Binding-site contacts:
Ligand atom C26 contacts residue CYS172 of chain 1.A at 3.9 Å (hydrophobic).
Ligand atom C2 contacts residue THR171 of chain 1.A at 3.7 Å.
Ligand atom CL9 contacts residue CYS172 of chain 1.A at 3.7 Å.
Ligand atom C2 contacts residue GLY193 of chain 1.A at 3.3 Å.
Ligand atom C22 contacts residue HIS80 of chain 1.A at 3.7 Å.
Ligand atom C12 contacts residue THR194 of chain 1.A at 3.4 Å.
Ligand atom C7 contacts residue GLY193 of chain 1.A at 3.3 Å.
Ligand atom CL9 contacts residue SER176 of chain 1.A at 3.6 Å.
Ligand atom S19 contacts residue ASN173 of chain 1.A at 3.9 Å.
Ligand atom O18 contacts residue ASN173 of chain 1.A at 3.8 Å.
Ligand atom C4 contacts residue SER191 of chain 1.A at 3.5 Å.
Ligand atom N21 contacts residue HIS41 of chain 1.A at 3.8 Å.
Ligand atom C5 contacts residue HIS80 of chain 1.A at 3.7 Å.
Ligand atom N6 contacts residue HIS41 of chain 1.A at 3.4 Å (h-bond).
Ligand atom C13 contacts residue GLY193 of chain 1.A at 3.2 Å.
Ligand atom C23 contacts residue TRP192 of chain 1.A at 3.5 Å (hydrophobic).
Ligand atom C10 contacts residue HIS41 of chain 1.A at 4.0 Å.
Ligand atom C17 contacts residue THR171 of chain 1.A at 3.1 Å.
Ligand atom C20 contacts residue GLY193 of chain 1.A at 4.0 Å.
Ligand atom C12 contacts residue CYS197 of chain 1.A at 3.7 Å (hydrophobic).
Ligand atom C3 contacts residue SER191 of chain 1.A at 3.8 Å.
Ligand atom C25 contacts residue TRP192 of chain 1.A at 3.7 Å (hydrophobic).
Ligand atom C3 contacts residue HIS41 of chain 1.A at 3.6 Å.
Ligand atom C17 contacts residue GLY193 of chain 1.A at 3.6 Å.
Ligand atom C20 contacts residue TRP192 of chain 1.A at 3.8 Å (hydrophobic).
Ligand atom C4 contacts residue HIS41 of chain 1.A at 3.5 Å.
Ligand atom O8 contacts residue ASN173 of chain 1.A at 3.0 Å (h-bond).
Ligand atom N6 contacts residue SER191 of chain 1.A at 2.7 Å (h-bond).
Ligand atom C20 contacts residue THR171 of chain 1.A at 3.2 Å.
Ligand atom C22 contacts residue SER191 of chain 1.A at 3.5 Å.
Ligand atom C13 contacts residue TRP192 of chain 1.A at 3.8 Å (hydrophobic).
Ligand atom C20 contacts residue CYS172 of chain 1.A at 3.9 Å (hydrophobic).
Ligand atom O18 contacts residue TYR195 of chain 1.A at 3.6 Å.
Ligand atom C17 contacts residue TRP192 of chain 1.A at 3.8 Å (hydrophobic).
Ligand atom C22 contacts residue ASP83 of chain 1.A at 3.4 Å.
Ligand atom C2 contacts residue THR194 of chain 1.A at 3.3 Å.
Ligand atom C22 contacts residue HIS41 of chain 1.A at 3.5 Å.
Ligand atom C16 contacts residue TRP192 of chain 1.A at 3.5 Å (hydrophobic).
Ligand atom C12 contacts residue GLY193 of chain 1.A at 3.9 Å.
Ligand atom C2 contacts residue CYS197 of chain 1.A at 4.0 Å (hydrophobic).

This small molecule binds to this protein.
Small molecule (SMILES): CC1=N[C@H](c2cn(S(=O)(=O)c3ccccc3Cl)c3ccc(C)cc23)CN1

Sequence of chain 1.A:
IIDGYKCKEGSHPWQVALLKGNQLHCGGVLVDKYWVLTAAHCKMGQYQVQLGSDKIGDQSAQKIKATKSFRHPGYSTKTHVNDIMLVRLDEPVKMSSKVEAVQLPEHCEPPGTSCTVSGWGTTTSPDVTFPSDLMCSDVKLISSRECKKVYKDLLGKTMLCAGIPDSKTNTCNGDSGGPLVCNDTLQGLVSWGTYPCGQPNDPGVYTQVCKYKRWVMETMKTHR